Sequence of chain 1.C:
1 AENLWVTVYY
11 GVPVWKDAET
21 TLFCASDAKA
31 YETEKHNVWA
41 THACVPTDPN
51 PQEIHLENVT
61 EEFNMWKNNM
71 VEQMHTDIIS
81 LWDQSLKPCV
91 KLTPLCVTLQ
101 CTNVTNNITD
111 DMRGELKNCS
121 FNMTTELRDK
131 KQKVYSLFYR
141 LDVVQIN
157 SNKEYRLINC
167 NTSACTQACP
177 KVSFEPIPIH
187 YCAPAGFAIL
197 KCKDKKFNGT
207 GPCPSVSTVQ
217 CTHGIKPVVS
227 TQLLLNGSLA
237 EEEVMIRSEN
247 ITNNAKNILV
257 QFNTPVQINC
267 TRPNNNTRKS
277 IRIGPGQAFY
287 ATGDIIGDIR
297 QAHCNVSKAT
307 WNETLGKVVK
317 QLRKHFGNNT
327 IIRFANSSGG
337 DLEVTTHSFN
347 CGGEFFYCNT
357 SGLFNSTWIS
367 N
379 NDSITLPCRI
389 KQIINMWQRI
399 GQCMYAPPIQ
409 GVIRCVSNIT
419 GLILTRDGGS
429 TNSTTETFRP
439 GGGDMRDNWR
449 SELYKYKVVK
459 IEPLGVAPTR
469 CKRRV

The small molecule below binds the protein below.
Small molecule (SMILES): CC(=O)N[C@H]1[C@H](O[C@H]2[C@H](O)[C@@H](NC(C)=O)CO[C@@H]2CO)O[C@H](CO)[C@@H](O)[C@@H]1O

Binding-site contacts:
Ligand atom C5 contacts residue GLN263 of chain 1.C at 3.5 Å.
Ligand atom O7 contacts residue ASN265 of chain 1.C at 3.1 Å (h-bond).
Ligand atom C1 contacts residue ASN265 of chain 1.C at 1.4 Å.
Ligand atom C8 contacts residue VAL302 of chain 1.C at 3.8 Å (hydrophobic).
Ligand atom C8 contacts residue ASN265 of chain 1.C at 4.4 Å.
Ligand atom C3 contacts residue ASN265 of chain 1.C at 3.8 Å.
Ligand atom N2 contacts residue ASN265 of chain 1.C at 2.9 Å (h-bond).
Ligand atom O6 contacts residue VAL414 of chain 1.C at 3.5 Å.
Ligand atom C2 contacts residue GLN263 of chain 1.C at 4.5 Å.
Ligand atom C7 contacts residue ASN301 of chain 1.C at 4.3 Å.
Ligand atom C4 contacts residue ASN265 of chain 1.C at 4.2 Å.
Ligand atom C2 contacts residue ASN265 of chain 1.C at 2.5 Å.
Ligand atom C1 contacts residue GLN263 of chain 1.C at 3.8 Å.
Ligand atom C8 contacts residue SER303 of chain 1.C at 3.8 Å.
Ligand atom C8 contacts residue ASN301 of chain 1.C at 4.2 Å.
Ligand atom C8 contacts residue SER381 of chain 1.C at 4.0 Å.
Ligand atom O6 contacts residue GLN263 of chain 1.C at 4.2 Å.
Ligand atom C7 contacts residue ASN265 of chain 1.C at 3.2 Å.
Ligand atom C5 contacts residue ASN265 of chain 1.C at 3.6 Å.
Ligand atom O5 contacts residue ASN265 of chain 1.C at 2.3 Å (h-bond).
Ligand atom O4 contacts residue GLN263 of chain 1.C at 4.4 Å.
Ligand atom O7 contacts residue ASN301 of chain 1.C at 3.8 Å.
Ligand atom C3 contacts residue GLN263 of chain 1.C at 4.1 Å.
Ligand atom O5 contacts residue GLN263 of chain 1.C at 3.9 Å.
Ligand atom C4 contacts residue GLN263 of chain 1.C at 4.2 Å.
Ligand atom O6 contacts residue ASN265 of chain 1.C at 4.3 Å.
Ligand atom C6 contacts residue GLN263 of chain 1.C at 4.4 Å.